Binding-site contacts:
Ligand atom C8 contacts residue PHE478 of chain 1.E at 4.1 Å (hydrophobic).
Ligand atom O7 contacts residue ASN194 of chain 1.E at 3.6 Å.
Ligand atom O6 contacts residue TRP197 of chain 1.E at 3.6 Å.
Ligand atom C7 contacts residue LYS192 of chain 1.E at 3.8 Å.
Ligand atom O6 contacts residue PHE212 of chain 1.E at 3.6 Å.
Ligand atom C8 contacts residue PRO479 of chain 1.E at 3.3 Å (hydrophobic).
Ligand atom C3 contacts residue PHE480 of chain 1.E at 3.7 Å (hydrophobic).
Ligand atom C7 contacts residue ASN141 of chain 1.E at 3.5 Å.
Ligand atom C8 contacts residue ASN194 of chain 1.E at 4.1 Å.
Ligand atom O5 contacts residue ASN141 of chain 1.E at 2.5 Å (h-bond).
Ligand atom O7 contacts residue LYS192 of chain 1.E at 2.7 Å (salt-bridge).
Ligand atom O3 contacts residue PHE480 of chain 1.E at 3.5 Å.
Ligand atom C1 contacts residue ASN141 of chain 1.E at 1.5 Å.
Ligand atom C2 contacts residue ASN141 of chain 1.E at 2.4 Å.
Ligand atom N2 contacts residue ASN141 of chain 1.E at 2.8 Å (h-bond).
Ligand atom O4 contacts residue PHE480 of chain 1.E at 3.5 Å.
Ligand atom C8 contacts residue ILE214 of chain 1.E at 4.0 Å (hydrophobic).
Ligand atom C1 contacts residue PHE480 of chain 1.E at 4.0 Å (hydrophobic).
Ligand atom C6 contacts residue PHE480 of chain 1.E at 4.0 Å (hydrophobic).
Ligand atom O3 contacts residue PRO481 of chain 1.E at 3.5 Å.
Ligand atom O7 contacts residue ASN141 of chain 1.E at 3.8 Å.
Ligand atom O3 contacts residue LYS192 of chain 1.E at 3.7 Å.
Ligand atom C3 contacts residue ASN141 of chain 1.E at 3.8 Å.
Ligand atom C3 contacts residue TRP197 of chain 1.E at 3.7 Å (hydrophobic).
Ligand atom C5 contacts residue ASN141 of chain 1.E at 3.7 Å.
Ligand atom C6 contacts residue PHE212 of chain 1.E at 3.9 Å (hydrophobic).
Ligand atom C8 contacts residue PRO476 of chain 1.E at 3.6 Å (hydrophobic).
Ligand atom O4 contacts residue TRP197 of chain 1.E at 3.5 Å.
Ligand atom C3 contacts residue PRO479 of chain 1.E at 3.8 Å (hydrophobic).
Ligand atom O5 contacts residue PHE480 of chain 1.E at 3.4 Å.
Ligand atom O2 contacts residue TRP197 of chain 1.E at 3.1 Å.
Ligand atom C7 contacts residue PRO479 of chain 1.E at 3.4 Å (hydrophobic).
Ligand atom O5 contacts residue TRP197 of chain 1.E at 3.4 Å (h-bond).
Ligand atom O3 contacts residue TRP197 of chain 1.E at 3.4 Å.
Ligand atom C5 contacts residue PHE212 of chain 1.E at 3.6 Å (hydrophobic).
Ligand atom O3 contacts residue PRO479 of chain 1.E at 3.4 Å (h-bond).
Ligand atom C1 contacts residue TRP197 of chain 1.E at 3.9 Å (hydrophobic).
Ligand atom N2 contacts residue PRO479 of chain 1.E at 3.2 Å (h-bond).
Ligand atom O6 contacts residue PRO481 of chain 1.E at 3.2 Å.
Ligand atom O7 contacts residue PHE212 of chain 1.E at 3.9 Å.

Sequence of chain 1.E:
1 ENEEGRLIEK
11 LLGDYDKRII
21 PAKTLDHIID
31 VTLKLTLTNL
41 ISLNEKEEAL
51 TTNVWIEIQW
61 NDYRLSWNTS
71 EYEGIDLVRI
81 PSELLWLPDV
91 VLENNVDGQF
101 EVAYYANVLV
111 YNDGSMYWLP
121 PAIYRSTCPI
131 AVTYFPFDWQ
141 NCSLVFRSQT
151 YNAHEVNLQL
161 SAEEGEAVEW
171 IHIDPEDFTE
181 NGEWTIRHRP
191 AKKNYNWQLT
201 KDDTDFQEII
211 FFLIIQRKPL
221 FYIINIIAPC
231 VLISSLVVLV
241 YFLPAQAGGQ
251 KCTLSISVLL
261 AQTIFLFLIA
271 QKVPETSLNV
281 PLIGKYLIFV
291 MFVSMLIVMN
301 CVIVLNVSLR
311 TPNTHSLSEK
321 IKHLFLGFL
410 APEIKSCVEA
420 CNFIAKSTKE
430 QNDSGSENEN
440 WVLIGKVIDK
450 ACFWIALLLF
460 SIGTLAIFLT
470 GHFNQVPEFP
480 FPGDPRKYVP

This small molecule binds to this protein.
Small molecule (SMILES): CC(=O)N[C@H]1[C@H](O[C@H]2[C@H](O)[C@@H](NC(C)=O)CO[C@@H]2CO)O[C@H](CO)[C@@H](O[C@@H]2O[C@H](CO[C@H]3O[C@H](CO[C@H]4O[C@H](CO)[C@@H](O)[C@H](O)[C@@H]4O)[C@@H](O)[C@H](O)[C@@H]3O)[C@@H](O)[C@H](O)[C@@H]2O)[C@@H]1O